This small molecule binds to this protein.
Small molecule (SMILES): Cc1cc(CCCCCCCOc2ccc(C3=N[C@@H](C)CO3)cc2Cl)on1

Binding-site contacts:
Ligand atom N2 contacts residue PRO174 of chain 20.A at 3.7 Å.
Ligand atom C4C contacts residue TYR152 of chain 20.A at 3.9 Å (hydrophobic).
Ligand atom C4A contacts residue ASN198 of chain 20.A at 3.9 Å.
Ligand atom C5C contacts residue ILE104 of chain 20.A at 4.0 Å (hydrophobic).
Ligand atom CL1 contacts residue ILE104 of chain 20.A at 3.6 Å.
Ligand atom C2B contacts residue TYR197 of chain 20.A at 3.3 Å (hydrophobic).
Ligand atom C1C contacts residue TYR152 of chain 20.A at 3.9 Å (hydrophobic).
Ligand atom C3B contacts residue TYR197 of chain 20.A at 3.3 Å (hydrophobic).
Ligand atom CL1 contacts residue ASN105 of chain 20.A at 3.3 Å.
Ligand atom C31 contacts residue VAL176 of chain 20.A at 3.3 Å (hydrophobic).
Ligand atom C31 contacts residue ALA150 of chain 20.A at 3.5 Å (hydrophobic).
Ligand atom C3B contacts residue LEU106 of chain 20.A at 3.8 Å (hydrophobic).
Ligand atom C3 contacts residue PRO174 of chain 20.A at 3.7 Å (hydrophobic).
Ligand atom C5 contacts residue TYR152 of chain 20.A at 3.6 Å (hydrophobic).
Ligand atom C31 contacts residue SER175 of chain 20.A at 3.5 Å.
Ligand atom C3C contacts residue VAL188 of chain 20.A at 3.3 Å (hydrophobic).
Ligand atom C4 contacts residue PHE186 of chain 20.A at 3.7 Å (hydrophobic).
Ligand atom O1A contacts residue VAL122 of chain 20.A at 4.0 Å.
Ligand atom C7C contacts residue TYR128 of chain 20.A at 3.5 Å (hydrophobic).
Ligand atom N2 contacts residue ALA24 of chain 20.C at 3.1 Å.
Ligand atom C4 contacts residue TYR152 of chain 20.A at 3.7 Å (hydrophobic).
Ligand atom C5C contacts residue TYR128 of chain 20.A at 3.7 Å (hydrophobic).
Ligand atom C31 contacts residue PRO174 of chain 20.A at 3.3 Å (hydrophobic).
Ligand atom N3A contacts residue ASN219 of chain 20.A at 3.4 Å (h-bond).
Ligand atom C3C contacts residue TYR128 of chain 20.A at 3.6 Å (hydrophobic).
Ligand atom C5A contacts residue VAL122 of chain 20.A at 3.9 Å (hydrophobic).
Ligand atom C5 contacts residue PHE186 of chain 20.A at 3.7 Å (hydrophobic).
Ligand atom O1 contacts residue VAL188 of chain 20.A at 3.8 Å.
Ligand atom C6C contacts residue VAL191 of chain 20.A at 3.3 Å (hydrophobic).
Ligand atom C2C contacts residue VAL188 of chain 20.A at 2.8 Å (hydrophobic).
Ligand atom CM1 contacts residue CYS199 of chain 20.A at 3.8 Å (hydrophobic).
Ligand atom C4B contacts residue LEU106 of chain 20.A at 3.7 Å (hydrophobic).
Ligand atom CL1 contacts residue MET221 of chain 20.A at 3.8 Å.
Ligand atom C5A contacts residue CYS199 of chain 20.A at 3.9 Å (hydrophobic).
Ligand atom C3 contacts residue PHE186 of chain 20.A at 3.9 Å (hydrophobic).
Ligand atom O1B contacts residue MET221 of chain 20.A at 3.8 Å.
Ligand atom N2 contacts residue PHE186 of chain 20.A at 4.0 Å.
Ligand atom O1 contacts residue PHE186 of chain 20.A at 3.8 Å.
Ligand atom O1 contacts residue ALA24 of chain 20.C at 3.4 Å.
Ligand atom O1 contacts residue TYR152 of chain 20.A at 3.9 Å.

Sequence of chain 20.A:
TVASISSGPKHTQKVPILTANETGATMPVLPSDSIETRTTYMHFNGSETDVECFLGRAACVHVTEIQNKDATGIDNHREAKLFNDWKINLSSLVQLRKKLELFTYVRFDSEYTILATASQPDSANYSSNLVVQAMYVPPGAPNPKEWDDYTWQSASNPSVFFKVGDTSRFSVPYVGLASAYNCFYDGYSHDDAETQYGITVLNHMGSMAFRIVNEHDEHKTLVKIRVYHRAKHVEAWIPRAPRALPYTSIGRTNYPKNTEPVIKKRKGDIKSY

Sequence of chain 16.C:
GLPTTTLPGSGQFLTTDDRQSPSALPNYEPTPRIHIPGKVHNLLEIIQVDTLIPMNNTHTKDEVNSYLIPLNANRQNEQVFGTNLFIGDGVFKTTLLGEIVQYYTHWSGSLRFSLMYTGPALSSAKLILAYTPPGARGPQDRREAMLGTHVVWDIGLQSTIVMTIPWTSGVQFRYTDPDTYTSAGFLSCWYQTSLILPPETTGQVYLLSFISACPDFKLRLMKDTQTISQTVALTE

Sequence of chain 20.C:
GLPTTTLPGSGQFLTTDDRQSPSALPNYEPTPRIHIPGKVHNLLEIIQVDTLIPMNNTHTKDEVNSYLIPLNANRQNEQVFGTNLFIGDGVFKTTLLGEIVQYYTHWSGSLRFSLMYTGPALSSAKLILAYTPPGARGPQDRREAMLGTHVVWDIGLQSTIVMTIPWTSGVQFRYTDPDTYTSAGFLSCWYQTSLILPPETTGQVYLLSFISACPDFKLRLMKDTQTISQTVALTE